A small-molecule ligand and the protein it binds are described below.
Small molecule (SMILES): CC(C)(CO)[C@@H](O)C(=O)O[P](=O)(O)OC[C@H]1O[C@@H](n2cnc3c(N)ncnc32)[C@H](O)[C@@H]1O

Sequence of chain 1.A:
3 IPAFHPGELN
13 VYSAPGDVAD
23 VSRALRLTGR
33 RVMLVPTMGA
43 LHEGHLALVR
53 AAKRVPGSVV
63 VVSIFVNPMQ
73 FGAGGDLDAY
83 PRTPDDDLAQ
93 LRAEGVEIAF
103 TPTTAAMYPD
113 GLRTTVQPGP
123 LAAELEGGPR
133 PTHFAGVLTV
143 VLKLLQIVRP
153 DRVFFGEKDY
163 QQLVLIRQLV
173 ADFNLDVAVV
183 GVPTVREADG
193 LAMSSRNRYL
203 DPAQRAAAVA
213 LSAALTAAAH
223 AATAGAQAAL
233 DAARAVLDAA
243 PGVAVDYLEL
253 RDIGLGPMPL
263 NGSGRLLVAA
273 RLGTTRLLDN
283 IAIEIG

Binding-site contacts:
Ligand atom C14 contacts residue PRO38 of chain 1.A at 3.6 Å (hydrophobic).
Ligand atom C16 contacts residue GLN72 of chain 1.A at 3.4 Å.
Ligand atom N6 contacts residue VAL187 of chain 1.A at 3.1 Å (h-bond).
Ligand atom N7 contacts residue MET195 of chain 1.A at 3.4 Å (h-bond).
Ligand atom N1 contacts residue THR186 of chain 1.A at 3.5 Å.
Ligand atom C15 contacts residue PHE157 of chain 1.A at 3.5 Å (hydrophobic).
Ligand atom O4' contacts residue HIS47 of chain 1.A at 3.4 Å.
Ligand atom O14 contacts residue VAL142 of chain 1.A at 3.5 Å.
Ligand atom O2P contacts residue MET40 of chain 1.A at 2.7 Å (h-bond).
Ligand atom N3 contacts residue LEU50 of chain 1.A at 3.4 Å.
Ligand atom C12 contacts residue GLN72 of chain 1.A at 3.5 Å.
Ligand atom C2 contacts residue PRO185 of chain 1.A at 3.7 Å (hydrophobic).
Ligand atom C2' contacts residue ASP161 of chain 1.A at 3.2 Å.
Ligand atom C16 contacts residue VAL142 of chain 1.A at 3.5 Å (hydrophobic).
Ligand atom N6 contacts residue MET195 of chain 1.A at 2.7 Å (h-bond).
Ligand atom O12 contacts residue MET40 of chain 1.A at 3.4 Å.
Ligand atom C14 contacts residue THR39 of chain 1.A at 3.6 Å.
Ligand atom O2' contacts residue ASP161 of chain 1.A at 2.7 Å (salt-bridge).
Ligand atom N7 contacts residue HIS44 of chain 1.A at 3.4 Å.
Ligand atom N1 contacts residue GLY46 of chain 1.A at 3.7 Å.
Ligand atom O3' contacts residue GLY158 of chain 1.A at 2.9 Å (h-bond).
Ligand atom O11 contacts residue GLN164 of chain 1.A at 2.9 Å (h-bond).
Ligand atom O1P contacts residue TYR82 of chain 1.A at 3.5 Å (h-bond).
Ligand atom O14 contacts residue GLN72 of chain 1.A at 2.8 Å (h-bond).
Ligand atom O4' contacts residue LEU50 of chain 1.A at 3.5 Å.
Ligand atom N3 contacts residue GLY158 of chain 1.A at 3.4 Å.
Ligand atom O3' contacts residue PHE157 of chain 1.A at 3.3 Å.
Ligand atom C4' contacts residue PRO38 of chain 1.A at 3.7 Å (hydrophobic).
Ligand atom O2P contacts residue HIS47 of chain 1.A at 3.3 Å (h-bond).
Ligand atom C5' contacts residue PRO38 of chain 1.A at 3.4 Å (hydrophobic).
Ligand atom C5' contacts residue HIS47 of chain 1.A at 3.7 Å.
Ligand atom C6 contacts residue MET195 of chain 1.A at 3.6 Å (hydrophobic).
Ligand atom O5' contacts residue HIS47 of chain 1.A at 3.6 Å (h-bond).
Ligand atom N1 contacts residue VAL187 of chain 1.A at 2.9 Å (h-bond).
Ligand atom C6 contacts residue GLY46 of chain 1.A at 3.5 Å.
Ligand atom O13 contacts residue GLN72 of chain 1.A at 2.8 Å (h-bond).
Ligand atom O2P contacts residue THR39 of chain 1.A at 3.5 Å.
Ligand atom O13 contacts residue GLN164 of chain 1.A at 2.7 Å (h-bond).
Ligand atom C12 contacts residue MET40 of chain 1.A at 3.7 Å (hydrophobic).
Ligand atom O2' contacts residue GLY158 of chain 1.A at 3.4 Å (h-bond).